The small molecule below binds the protein below.
Small molecule (SMILES): CC(=O)N[C@@H]1[C@@H](O)[C@H](O)[C@@H](CO)O[C@H]1O

Binding-site contacts:
Ligand atom C4 contacts residue ASN247 of chain 1.C at 4.2 Å.
Ligand atom C5 contacts residue ARG224 of chain 1.C at 3.4 Å.
Ligand atom O7 contacts residue ASN247 of chain 1.C at 3.2 Å (h-bond).
Ligand atom O5 contacts residue ARG224 of chain 1.C at 3.8 Å.
Ligand atom C7 contacts residue ASN247 of chain 1.C at 3.2 Å.
Ligand atom N2 contacts residue ASN247 of chain 1.C at 2.9 Å (h-bond).
Ligand atom C2 contacts residue ASN247 of chain 1.C at 2.5 Å.
Ligand atom C3 contacts residue ASN247 of chain 1.C at 3.8 Å.
Ligand atom O4 contacts residue ARG224 of chain 1.C at 4.4 Å.
Ligand atom C1 contacts residue ARG224 of chain 1.C at 3.9 Å.
Ligand atom C5 contacts residue ASN247 of chain 1.C at 3.7 Å.
Ligand atom C4 contacts residue ARG224 of chain 1.C at 4.3 Å.
Ligand atom C6 contacts residue ARG224 of chain 1.C at 4.1 Å.
Ligand atom C1 contacts residue ASN247 of chain 1.C at 1.4 Å.
Ligand atom O5 contacts residue ASN247 of chain 1.C at 2.4 Å (h-bond).
Ligand atom C8 contacts residue ASN247 of chain 1.C at 4.0 Å.
Ligand atom C3 contacts residue ARG224 of chain 1.C at 4.4 Å.

Sequence of chain 1.C:
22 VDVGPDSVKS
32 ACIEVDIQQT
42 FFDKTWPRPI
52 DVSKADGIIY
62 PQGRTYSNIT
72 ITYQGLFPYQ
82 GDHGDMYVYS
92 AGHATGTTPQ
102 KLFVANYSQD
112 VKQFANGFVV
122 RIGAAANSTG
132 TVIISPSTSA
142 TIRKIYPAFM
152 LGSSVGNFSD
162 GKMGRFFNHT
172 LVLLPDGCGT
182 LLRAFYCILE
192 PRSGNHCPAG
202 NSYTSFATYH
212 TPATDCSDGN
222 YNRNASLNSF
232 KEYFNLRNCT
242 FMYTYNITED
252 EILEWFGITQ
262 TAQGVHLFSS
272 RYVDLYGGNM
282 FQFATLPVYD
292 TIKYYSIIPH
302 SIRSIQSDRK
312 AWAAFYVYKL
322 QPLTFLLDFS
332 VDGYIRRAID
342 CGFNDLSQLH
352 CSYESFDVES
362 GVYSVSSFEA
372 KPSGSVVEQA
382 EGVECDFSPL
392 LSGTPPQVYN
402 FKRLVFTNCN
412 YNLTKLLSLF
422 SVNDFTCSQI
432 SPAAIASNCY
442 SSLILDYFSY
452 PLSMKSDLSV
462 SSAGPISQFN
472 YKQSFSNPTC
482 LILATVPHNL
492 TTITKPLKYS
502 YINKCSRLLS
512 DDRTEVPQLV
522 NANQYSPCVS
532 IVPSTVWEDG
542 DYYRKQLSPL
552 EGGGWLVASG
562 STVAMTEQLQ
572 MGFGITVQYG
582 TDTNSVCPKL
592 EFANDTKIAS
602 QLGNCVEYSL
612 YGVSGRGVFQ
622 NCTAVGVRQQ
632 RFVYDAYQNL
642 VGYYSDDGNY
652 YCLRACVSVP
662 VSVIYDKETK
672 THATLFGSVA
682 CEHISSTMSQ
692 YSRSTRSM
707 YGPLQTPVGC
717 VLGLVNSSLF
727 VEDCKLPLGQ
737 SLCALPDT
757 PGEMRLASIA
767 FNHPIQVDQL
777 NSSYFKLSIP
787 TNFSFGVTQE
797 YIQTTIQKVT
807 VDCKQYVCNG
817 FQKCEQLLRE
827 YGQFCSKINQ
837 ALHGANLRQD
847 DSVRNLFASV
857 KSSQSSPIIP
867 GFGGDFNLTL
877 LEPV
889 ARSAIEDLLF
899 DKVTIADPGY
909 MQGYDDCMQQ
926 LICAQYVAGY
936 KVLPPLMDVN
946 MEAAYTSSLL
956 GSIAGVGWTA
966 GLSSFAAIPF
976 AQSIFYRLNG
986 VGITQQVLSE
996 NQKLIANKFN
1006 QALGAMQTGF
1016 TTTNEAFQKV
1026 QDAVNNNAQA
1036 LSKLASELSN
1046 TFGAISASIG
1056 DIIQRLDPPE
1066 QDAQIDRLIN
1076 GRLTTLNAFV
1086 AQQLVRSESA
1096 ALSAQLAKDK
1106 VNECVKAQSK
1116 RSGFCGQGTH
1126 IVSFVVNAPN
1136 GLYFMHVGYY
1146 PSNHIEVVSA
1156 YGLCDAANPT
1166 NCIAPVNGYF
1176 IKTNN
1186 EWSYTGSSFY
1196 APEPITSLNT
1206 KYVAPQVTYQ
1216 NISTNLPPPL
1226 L